Binding-site contacts:
Ligand atom O6 contacts residue SER591 of chain 1.B at 4.1 Å.
Ligand atom C8 contacts residue ASN568 of chain 1.B at 4.1 Å.
Ligand atom C7 contacts residue LYS571 of chain 1.B at 4.4 Å.
Ligand atom C8 contacts residue SER537 of chain 1.B at 3.4 Å.
Ligand atom C7 contacts residue ASN568 of chain 1.B at 3.4 Å.
Ligand atom C3 contacts residue ASN568 of chain 1.B at 3.8 Å.
Ligand atom N2 contacts residue ASN568 of chain 1.B at 3.0 Å (h-bond).
Ligand atom C1 contacts residue SER591 of chain 1.B at 4.2 Å.
Ligand atom C5 contacts residue ASN568 of chain 1.B at 3.7 Å.
Ligand atom C7 contacts residue SER537 of chain 1.B at 3.8 Å.
Ligand atom C2 contacts residue SER537 of chain 1.B at 4.1 Å.
Ligand atom C1 contacts residue MET566 of chain 1.B at 4.1 Å (hydrophobic).
Ligand atom O6 contacts residue THR590 of chain 1.B at 4.0 Å.
Ligand atom O5 contacts residue ASN568 of chain 1.B at 2.4 Å (h-bond).
Ligand atom O5 contacts residue MET566 of chain 1.B at 4.0 Å.
Ligand atom O7 contacts residue LYS571 of chain 1.B at 3.8 Å.
Ligand atom O7 contacts residue ASN568 of chain 1.B at 3.3 Å (h-bond).
Ligand atom C1 contacts residue ASN568 of chain 1.B at 1.4 Å.
Ligand atom C8 contacts residue LYS571 of chain 1.B at 4.1 Å.
Ligand atom C4 contacts residue ASN568 of chain 1.B at 4.2 Å.
Ligand atom C6 contacts residue MET566 of chain 1.B at 4.5 Å (hydrophobic).
Ligand atom C3 contacts residue SER537 of chain 1.B at 4.2 Å.
Ligand atom C1 contacts residue SER537 of chain 1.B at 4.3 Å.
Ligand atom N2 contacts residue SER537 of chain 1.B at 3.1 Å (h-bond).
Ligand atom C2 contacts residue ASN568 of chain 1.B at 2.5 Å.
Ligand atom O5 contacts residue SER591 of chain 1.B at 3.8 Å.
Ligand atom C8 contacts residue ASN572 of chain 1.B at 4.1 Å.
Ligand atom C5 contacts residue MET566 of chain 1.B at 4.0 Å (hydrophobic).

Sequence of chain 1.B:
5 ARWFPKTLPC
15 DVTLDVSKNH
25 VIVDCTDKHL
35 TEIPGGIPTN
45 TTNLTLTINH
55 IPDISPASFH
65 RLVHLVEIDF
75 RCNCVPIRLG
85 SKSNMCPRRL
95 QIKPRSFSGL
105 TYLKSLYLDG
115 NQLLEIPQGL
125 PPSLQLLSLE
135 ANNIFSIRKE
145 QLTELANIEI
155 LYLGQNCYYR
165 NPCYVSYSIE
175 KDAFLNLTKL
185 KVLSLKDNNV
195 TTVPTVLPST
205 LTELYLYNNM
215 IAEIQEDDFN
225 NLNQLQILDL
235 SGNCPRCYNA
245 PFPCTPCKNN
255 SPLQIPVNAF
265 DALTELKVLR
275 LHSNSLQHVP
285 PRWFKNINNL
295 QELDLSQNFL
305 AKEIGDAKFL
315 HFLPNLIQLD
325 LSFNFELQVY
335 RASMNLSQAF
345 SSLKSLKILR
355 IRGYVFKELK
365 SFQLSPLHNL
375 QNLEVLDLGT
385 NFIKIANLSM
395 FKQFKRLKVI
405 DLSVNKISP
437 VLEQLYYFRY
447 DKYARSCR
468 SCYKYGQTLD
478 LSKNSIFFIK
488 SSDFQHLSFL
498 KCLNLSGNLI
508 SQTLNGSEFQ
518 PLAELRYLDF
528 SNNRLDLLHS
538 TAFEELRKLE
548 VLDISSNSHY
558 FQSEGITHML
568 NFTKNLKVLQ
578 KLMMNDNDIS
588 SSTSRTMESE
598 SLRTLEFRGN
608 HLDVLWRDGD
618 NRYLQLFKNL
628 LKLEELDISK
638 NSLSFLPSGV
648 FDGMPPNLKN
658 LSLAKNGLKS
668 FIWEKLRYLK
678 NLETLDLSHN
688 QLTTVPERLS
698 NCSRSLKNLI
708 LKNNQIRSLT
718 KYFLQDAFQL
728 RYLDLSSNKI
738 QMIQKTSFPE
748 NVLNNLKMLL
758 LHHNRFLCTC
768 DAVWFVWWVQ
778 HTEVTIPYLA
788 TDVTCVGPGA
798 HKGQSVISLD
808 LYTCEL

The protein below binds the small molecule below.
Small molecule (SMILES): CC(=O)N[C@@H]1[C@@H](O)[C@H](O)[C@@H](CO)O[C@H]1O